The small molecule below binds the protein below.
Small molecule (SMILES): CC(=O)N[C@H]1[C@H](O[C@H]2[C@H](O)[C@@H](NC(C)=O)CO[C@@H]2CO)O[C@H](CO)[C@@H](O)[C@@H]1O

Binding-site contacts:
Ligand atom C7 contacts residue THR353 of chain 1.A at 3.9 Å.
Ligand atom C6 contacts residue ASP319 of chain 1.A at 3.9 Å.
Ligand atom C2 contacts residue ASN316 of chain 1.A at 2.5 Å.
Ligand atom O7 contacts residue THR353 of chain 1.A at 2.7 Å (h-bond).
Ligand atom N2 contacts residue ASN316 of chain 1.A at 3.0 Å (h-bond).
Ligand atom C7 contacts residue ASN316 of chain 1.A at 3.2 Å.
Ligand atom C1 contacts residue THR353 of chain 1.A at 4.3 Å.
Ligand atom O7 contacts residue ASN316 of chain 1.A at 2.9 Å (h-bond).
Ligand atom O5 contacts residue THR318 of chain 1.A at 4.5 Å.
Ligand atom O5 contacts residue ASP319 of chain 1.A at 3.1 Å (salt-bridge).
Ligand atom C1 contacts residue ASN316 of chain 1.A at 1.4 Å.
Ligand atom C2 contacts residue THR353 of chain 1.A at 4.5 Å.
Ligand atom O7 contacts residue ILE249 of chain 1.A at 4.0 Å.
Ligand atom C7 contacts residue ILE249 of chain 1.A at 4.1 Å (hydrophobic).
Ligand atom C5 contacts residue THR318 of chain 1.A at 4.4 Å.
Ligand atom O7 contacts residue GLU354 of chain 1.A at 4.2 Å.
Ligand atom C8 contacts residue ASP247 of chain 1.A at 4.3 Å.
Ligand atom O6 contacts residue ASP319 of chain 1.A at 3.2 Å (salt-bridge).
Ligand atom C4 contacts residue ASN316 of chain 1.A at 4.2 Å.
Ligand atom C6 contacts residue ASN316 of chain 1.A at 4.5 Å.
Ligand atom C5 contacts residue ASP319 of chain 1.A at 4.1 Å.
Ligand atom O5 contacts residue ASN316 of chain 1.A at 2.4 Å (h-bond).
Ligand atom C8 contacts residue ASN316 of chain 1.A at 4.4 Å.
Ligand atom C8 contacts residue ILE249 of chain 1.A at 3.6 Å (hydrophobic).
Ligand atom C1 contacts residue ASP319 of chain 1.A at 3.8 Å.
Ligand atom C6 contacts residue THR318 of chain 1.A at 4.3 Å.
Ligand atom C5 contacts residue ASN316 of chain 1.A at 3.7 Å.
Ligand atom C3 contacts residue ASN316 of chain 1.A at 3.9 Å.

Sequence of chain 1.A:
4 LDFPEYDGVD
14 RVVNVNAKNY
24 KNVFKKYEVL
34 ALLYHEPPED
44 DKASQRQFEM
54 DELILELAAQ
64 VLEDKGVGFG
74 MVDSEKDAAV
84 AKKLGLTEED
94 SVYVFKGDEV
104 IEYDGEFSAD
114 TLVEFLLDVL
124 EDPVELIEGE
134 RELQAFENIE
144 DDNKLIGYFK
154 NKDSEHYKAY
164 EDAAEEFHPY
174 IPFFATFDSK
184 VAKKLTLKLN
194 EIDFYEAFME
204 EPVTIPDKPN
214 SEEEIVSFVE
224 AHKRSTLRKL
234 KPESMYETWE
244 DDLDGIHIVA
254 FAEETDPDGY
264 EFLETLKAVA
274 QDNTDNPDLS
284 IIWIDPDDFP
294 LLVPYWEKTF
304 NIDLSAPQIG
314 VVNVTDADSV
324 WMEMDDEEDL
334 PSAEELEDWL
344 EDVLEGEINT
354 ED